Sequence of chain 1.C:
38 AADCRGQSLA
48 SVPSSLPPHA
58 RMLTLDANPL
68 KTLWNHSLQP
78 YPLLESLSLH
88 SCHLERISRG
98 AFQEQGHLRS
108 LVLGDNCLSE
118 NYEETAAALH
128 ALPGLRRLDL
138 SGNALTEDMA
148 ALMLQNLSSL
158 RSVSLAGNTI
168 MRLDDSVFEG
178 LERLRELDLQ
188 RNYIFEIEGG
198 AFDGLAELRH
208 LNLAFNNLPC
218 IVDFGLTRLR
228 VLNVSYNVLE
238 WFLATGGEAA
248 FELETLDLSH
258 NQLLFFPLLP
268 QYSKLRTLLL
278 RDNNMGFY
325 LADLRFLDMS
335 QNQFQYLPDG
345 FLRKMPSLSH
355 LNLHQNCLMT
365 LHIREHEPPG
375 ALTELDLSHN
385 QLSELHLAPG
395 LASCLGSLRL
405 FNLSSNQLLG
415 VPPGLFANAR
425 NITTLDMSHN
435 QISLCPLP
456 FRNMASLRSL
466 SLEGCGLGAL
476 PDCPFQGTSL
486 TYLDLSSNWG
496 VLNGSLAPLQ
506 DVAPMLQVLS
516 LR

A small-molecule ligand and the protein it binds are described below.
Small molecule (SMILES): CC(=O)N[C@H]1[C@H](O[C@H]2[C@H](O)[C@@H](NC(C)=O)CO[C@@H]2CO)O[C@H](CO)[C@@H](O[C@@H]2O[C@H](CO)[C@@H](O)[C@H](O)[C@@H]2O)[C@@H]1O

Binding-site contacts:
Ligand atom C5 contacts residue ASN153 of chain 1.C at 3.6 Å.
Ligand atom C8 contacts residue GLU176 of chain 1.C at 4.0 Å.
Ligand atom O5 contacts residue ASN153 of chain 1.C at 2.3 Å (h-bond).
Ligand atom C4 contacts residue ASN153 of chain 1.C at 4.2 Å.
Ligand atom O7 contacts residue ASN153 of chain 1.C at 3.9 Å.
Ligand atom C7 contacts residue ASN153 of chain 1.C at 3.7 Å.
Ligand atom N2 contacts residue ASN153 of chain 1.C at 3.3 Å (h-bond).
Ligand atom C1 contacts residue ASN153 of chain 1.C at 1.4 Å.
Ligand atom C3 contacts residue ASN153 of chain 1.C at 3.7 Å.
Ligand atom C2 contacts residue ASN153 of chain 1.C at 2.4 Å.
Ligand atom C8 contacts residue ASN153 of chain 1.C at 4.4 Å.
Ligand atom O3 contacts residue ASN153 of chain 1.C at 4.0 Å.